Binding-site contacts:
Ligand atom C4 contacts residue ASN476 of chain 2.A at 4.4 Å.
Ligand atom C3 contacts residue ASP474 of chain 2.A at 4.2 Å.
Ligand atom C1 contacts residue ASP474 of chain 2.A at 3.9 Å.
Ligand atom C8 contacts residue ASN476 of chain 2.A at 3.4 Å.
Ligand atom C7 contacts residue ASN476 of chain 2.A at 3.3 Å.
Ligand atom C5 contacts residue ASN476 of chain 2.A at 3.8 Å.
Ligand atom O7 contacts residue ASN476 of chain 2.A at 3.3 Å (h-bond).
Ligand atom O5 contacts residue ASN476 of chain 2.A at 2.5 Å (h-bond).
Ligand atom N2 contacts residue ASN476 of chain 2.A at 3.0 Å (h-bond).
Ligand atom C2 contacts residue ASP474 of chain 2.A at 4.3 Å.
Ligand atom C1 contacts residue ASN476 of chain 2.A at 1.5 Å.
Ligand atom C3 contacts residue ASN476 of chain 2.A at 3.9 Å.
Ligand atom C8 contacts residue GLN477 of chain 2.A at 4.0 Å.
Ligand atom C2 contacts residue ASN476 of chain 2.A at 2.6 Å.
Ligand atom N2 contacts residue ASP474 of chain 2.A at 4.1 Å.

This protein binds this small molecule.
Small molecule (SMILES): CC(=O)N[C@@H]1[C@@H](O)[C@H](O)[C@@H](CO)O[C@H]1O

Sequence of chain 2.A:
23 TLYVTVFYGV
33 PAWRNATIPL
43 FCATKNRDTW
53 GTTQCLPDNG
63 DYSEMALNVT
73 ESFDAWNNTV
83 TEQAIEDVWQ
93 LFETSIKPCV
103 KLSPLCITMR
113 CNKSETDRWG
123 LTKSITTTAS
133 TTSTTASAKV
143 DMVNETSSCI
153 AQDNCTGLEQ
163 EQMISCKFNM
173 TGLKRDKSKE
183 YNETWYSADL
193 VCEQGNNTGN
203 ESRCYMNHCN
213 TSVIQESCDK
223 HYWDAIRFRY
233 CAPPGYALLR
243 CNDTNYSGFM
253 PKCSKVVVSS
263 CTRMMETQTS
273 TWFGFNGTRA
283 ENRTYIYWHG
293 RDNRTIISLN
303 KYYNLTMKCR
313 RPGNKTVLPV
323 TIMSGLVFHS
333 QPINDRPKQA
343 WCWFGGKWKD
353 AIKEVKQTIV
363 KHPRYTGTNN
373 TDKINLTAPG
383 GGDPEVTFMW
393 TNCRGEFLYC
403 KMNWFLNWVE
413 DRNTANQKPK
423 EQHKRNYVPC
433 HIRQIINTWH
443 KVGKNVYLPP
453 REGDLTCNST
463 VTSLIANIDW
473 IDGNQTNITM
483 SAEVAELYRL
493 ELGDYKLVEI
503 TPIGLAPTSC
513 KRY